Binding-site contacts:
Ligand atom C1 contacts residue THR156 of chain 32.A at 4.3 Å.
Ligand atom C2 contacts residue ASN154 of chain 32.A at 2.4 Å.
Ligand atom C7 contacts residue GLY150 of chain 32.A at 3.1 Å.
Ligand atom O5 contacts residue ASN157 of chain 32.A at 4.3 Å.
Ligand atom O7 contacts residue ASN154 of chain 32.A at 4.0 Å.
Ligand atom C4 contacts residue MET151 of chain 32.A at 3.9 Å (hydrophobic).
Ligand atom C6 contacts residue THR156 of chain 32.A at 4.0 Å.
Ligand atom C1 contacts residue ASN154 of chain 32.A at 1.4 Å.
Ligand atom C2 contacts residue MET151 of chain 32.A at 4.2 Å (hydrophobic).
Ligand atom C8 contacts residue GLY150 of chain 32.A at 3.8 Å.
Ligand atom N2 contacts residue GLY150 of chain 32.A at 3.5 Å (h-bond).
Ligand atom C2 contacts residue GLY150 of chain 32.A at 3.7 Å.
Ligand atom C6 contacts residue ASN157 of chain 32.A at 3.5 Å.
Ligand atom C5 contacts residue THR156 of chain 32.A at 4.2 Å.
Ligand atom C5 contacts residue MET151 of chain 32.A at 3.8 Å (hydrophobic).
Ligand atom O5 contacts residue THR156 of chain 32.A at 4.0 Å.
Ligand atom C5 contacts residue ASN154 of chain 32.A at 3.6 Å.
Ligand atom C1 contacts residue MET151 of chain 32.A at 4.1 Å (hydrophobic).
Ligand atom C6 contacts residue MET151 of chain 32.A at 4.5 Å (hydrophobic).
Ligand atom O5 contacts residue THR156 of chain 32.A at 4.0 Å.
Ligand atom C6 contacts residue THR156 of chain 32.A at 3.7 Å.
Ligand atom C6 contacts residue ASP161 of chain 32.A at 3.6 Å.
Ligand atom C4 contacts residue ASN154 of chain 32.A at 4.2 Å.
Ligand atom O6 contacts residue THR156 of chain 32.A at 4.5 Å.
Ligand atom C3 contacts residue MET151 of chain 32.A at 4.0 Å (hydrophobic).
Ligand atom C5 contacts residue THR156 of chain 32.A at 3.9 Å.
Ligand atom C7 contacts residue ASN154 of chain 32.A at 3.7 Å.
Ligand atom C3 contacts residue ASN154 of chain 32.A at 3.8 Å.
Ligand atom O7 contacts residue THR156 of chain 32.A at 4.5 Å.
Ligand atom O7 contacts residue GLY150 of chain 32.A at 2.9 Å (h-bond).
Ligand atom O5 contacts residue MET151 of chain 32.A at 3.9 Å.
Ligand atom C8 contacts residue THR156 of chain 32.A at 4.5 Å.
Ligand atom O7 contacts residue HIS148 of chain 32.A at 3.6 Å (h-bond).
Ligand atom C1 contacts residue GLY150 of chain 32.A at 3.9 Å.
Ligand atom O6 contacts residue MET151 of chain 32.A at 4.2 Å.
Ligand atom N2 contacts residue ASN154 of chain 32.A at 2.9 Å (h-bond).
Ligand atom C8 contacts residue ASN157 of chain 32.A at 3.9 Å.
Ligand atom O5 contacts residue ASN154 of chain 32.A at 2.3 Å (h-bond).

This protein binds this small molecule.
Small molecule (SMILES): CC(=O)N[C@H]1[C@H](O[C@H]2[C@H](O)[C@@H](NC(C)=O)CO[C@@H]2CO[C@@H]2O[C@@H](C)[C@@H](O)[C@@H](O)[C@@H]2O)O[C@H](CO)[C@@H](O)[C@@H]1O

Sequence of chain 32.A:
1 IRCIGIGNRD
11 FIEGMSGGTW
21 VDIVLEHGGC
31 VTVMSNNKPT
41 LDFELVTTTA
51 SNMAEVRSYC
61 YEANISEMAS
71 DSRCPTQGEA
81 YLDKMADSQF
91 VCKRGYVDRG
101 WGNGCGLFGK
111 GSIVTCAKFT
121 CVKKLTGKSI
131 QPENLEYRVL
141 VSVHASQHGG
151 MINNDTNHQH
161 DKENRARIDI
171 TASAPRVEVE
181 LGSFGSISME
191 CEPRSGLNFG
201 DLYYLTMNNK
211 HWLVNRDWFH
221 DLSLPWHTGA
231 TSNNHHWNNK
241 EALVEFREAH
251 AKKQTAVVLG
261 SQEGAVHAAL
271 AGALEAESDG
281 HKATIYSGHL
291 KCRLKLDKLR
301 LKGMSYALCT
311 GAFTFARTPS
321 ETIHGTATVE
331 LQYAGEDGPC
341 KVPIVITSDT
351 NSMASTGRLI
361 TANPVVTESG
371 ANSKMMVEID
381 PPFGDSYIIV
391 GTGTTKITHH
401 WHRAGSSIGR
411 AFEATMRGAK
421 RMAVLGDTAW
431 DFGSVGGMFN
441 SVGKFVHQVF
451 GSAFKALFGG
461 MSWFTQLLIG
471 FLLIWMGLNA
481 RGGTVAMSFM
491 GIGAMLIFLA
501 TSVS